Binding-site contacts:
Ligand atom C8 contacts residue SER43 of chain 1.B at 3.9 Å.
Ligand atom O8 contacts residue GLN253 of chain 1.B at 4.1 Å.
Ligand atom O1B contacts residue SER249 of chain 1.B at 4.1 Å.
Ligand atom C4 contacts residue ASN247 of chain 1.B at 3.7 Å.
Ligand atom C5 contacts residue ASN247 of chain 1.B at 3.7 Å.
Ligand atom C11 contacts residue ASN113 of chain 1.A at 3.6 Å.
Ligand atom C11 contacts residue PHE50 of chain 1.C at 3.6 Å (hydrophobic).
Ligand atom C4 contacts residue ASN106 of chain 1.B at 3.7 Å.
Ligand atom O9 contacts residue SER43 of chain 1.B at 2.8 Å (h-bond).
Ligand atom O1A contacts residue SER249 of chain 1.B at 2.9 Å (h-bond).
Ligand atom O4 contacts residue ASN247 of chain 1.B at 4.1 Å.
Ligand atom O8 contacts residue SER43 of chain 1.B at 2.7 Å (h-bond).
Ligand atom C1 contacts residue SER249 of chain 1.B at 3.9 Å.
Ligand atom O4 contacts residue ASN106 of chain 1.B at 2.8 Å (h-bond).
Ligand atom C6 contacts residue ASN247 of chain 1.B at 4.0 Å.
Ligand atom O1A contacts residue SER251 of chain 1.B at 3.5 Å (h-bond).
Ligand atom O1B contacts residue ASN247 of chain 1.B at 4.0 Å.
Ligand atom C11 contacts residue LEU37 of chain 1.B at 4.1 Å (hydrophobic).
Ligand atom O10 contacts residue LEU37 of chain 1.B at 3.8 Å.
Ligand atom N5 contacts residue GLN253 of chain 1.B at 3.7 Å.
Ligand atom O9 contacts residue LYS42 of chain 1.B at 3.5 Å.
Ligand atom O1B contacts residue SER43 of chain 1.B at 4.2 Å.
Ligand atom C11 contacts residue GLN253 of chain 1.B at 3.5 Å.
Ligand atom C7 contacts residue GLN253 of chain 1.B at 3.6 Å.
Ligand atom C11 contacts residue ASN106 of chain 1.B at 4.0 Å.
Ligand atom O1B contacts residue SER251 of chain 1.B at 2.7 Å (h-bond).
Ligand atom C6 contacts residue GLN253 of chain 1.B at 4.1 Å.
Ligand atom O8 contacts residue SER251 of chain 1.B at 4.1 Å.
Ligand atom O1A contacts residue ASN247 of chain 1.B at 4.2 Å.
Ligand atom C1 contacts residue SER251 of chain 1.B at 3.5 Å.
Ligand atom C10 contacts residue ASN247 of chain 1.B at 3.6 Å.
Ligand atom C11 contacts residue SER249 of chain 1.B at 3.8 Å.
Ligand atom C9 contacts residue GLN253 of chain 1.B at 4.0 Å.
Ligand atom C11 contacts residue ASN247 of chain 1.B at 3.5 Å.
Ligand atom N5 contacts residue ASN106 of chain 1.B at 3.5 Å (h-bond).
Ligand atom C9 contacts residue SER43 of chain 1.B at 3.7 Å.
Ligand atom C10 contacts residue GLN253 of chain 1.B at 3.6 Å.
Ligand atom C10 contacts residue ASN106 of chain 1.B at 4.0 Å.
Ligand atom O7 contacts residue LEU37 of chain 1.B at 3.7 Å.
Ligand atom N5 contacts residue ASN247 of chain 1.B at 2.8 Å (h-bond).

Sequence of chain 1.B:
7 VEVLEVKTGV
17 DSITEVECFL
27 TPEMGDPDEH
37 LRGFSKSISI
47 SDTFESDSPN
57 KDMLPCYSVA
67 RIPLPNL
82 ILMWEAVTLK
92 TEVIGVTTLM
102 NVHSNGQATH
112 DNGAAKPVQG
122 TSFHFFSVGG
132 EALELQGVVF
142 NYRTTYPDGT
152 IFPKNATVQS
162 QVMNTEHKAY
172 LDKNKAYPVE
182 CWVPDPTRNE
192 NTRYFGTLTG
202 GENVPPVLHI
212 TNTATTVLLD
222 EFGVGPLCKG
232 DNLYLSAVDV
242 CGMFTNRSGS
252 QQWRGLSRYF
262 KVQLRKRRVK

Sequence of chain 1.C:
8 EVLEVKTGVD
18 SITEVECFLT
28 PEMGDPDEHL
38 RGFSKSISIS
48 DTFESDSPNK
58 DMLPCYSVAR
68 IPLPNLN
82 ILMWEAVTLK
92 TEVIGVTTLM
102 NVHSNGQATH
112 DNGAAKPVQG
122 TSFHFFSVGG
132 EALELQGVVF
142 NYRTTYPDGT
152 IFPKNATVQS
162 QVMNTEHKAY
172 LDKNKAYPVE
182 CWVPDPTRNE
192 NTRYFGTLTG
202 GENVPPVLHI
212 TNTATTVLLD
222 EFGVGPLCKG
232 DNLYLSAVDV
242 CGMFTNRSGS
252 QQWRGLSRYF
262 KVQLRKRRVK

This protein binds this small molecule.
Small molecule (SMILES): CC(=O)N[C@H]1[C@H]([C@H](O)[C@H](O)CO)O[C@@](O[C@H](CO)[C@@H](O)[C@@H]2O[C@@](O)(C(=O)O)C[C@H](O)[C@H]2NC(C)=O)(C(=O)O)C[C@@H]1O

Sequence of chain 1.A:
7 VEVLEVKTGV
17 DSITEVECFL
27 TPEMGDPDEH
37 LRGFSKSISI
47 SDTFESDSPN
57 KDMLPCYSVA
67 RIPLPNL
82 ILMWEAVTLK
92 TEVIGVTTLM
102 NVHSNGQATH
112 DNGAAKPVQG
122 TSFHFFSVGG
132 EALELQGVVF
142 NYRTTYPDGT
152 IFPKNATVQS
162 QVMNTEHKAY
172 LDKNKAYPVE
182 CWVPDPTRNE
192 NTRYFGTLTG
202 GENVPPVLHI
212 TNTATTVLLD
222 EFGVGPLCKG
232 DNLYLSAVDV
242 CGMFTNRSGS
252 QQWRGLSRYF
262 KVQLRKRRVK